Sequence of chain 1.B:
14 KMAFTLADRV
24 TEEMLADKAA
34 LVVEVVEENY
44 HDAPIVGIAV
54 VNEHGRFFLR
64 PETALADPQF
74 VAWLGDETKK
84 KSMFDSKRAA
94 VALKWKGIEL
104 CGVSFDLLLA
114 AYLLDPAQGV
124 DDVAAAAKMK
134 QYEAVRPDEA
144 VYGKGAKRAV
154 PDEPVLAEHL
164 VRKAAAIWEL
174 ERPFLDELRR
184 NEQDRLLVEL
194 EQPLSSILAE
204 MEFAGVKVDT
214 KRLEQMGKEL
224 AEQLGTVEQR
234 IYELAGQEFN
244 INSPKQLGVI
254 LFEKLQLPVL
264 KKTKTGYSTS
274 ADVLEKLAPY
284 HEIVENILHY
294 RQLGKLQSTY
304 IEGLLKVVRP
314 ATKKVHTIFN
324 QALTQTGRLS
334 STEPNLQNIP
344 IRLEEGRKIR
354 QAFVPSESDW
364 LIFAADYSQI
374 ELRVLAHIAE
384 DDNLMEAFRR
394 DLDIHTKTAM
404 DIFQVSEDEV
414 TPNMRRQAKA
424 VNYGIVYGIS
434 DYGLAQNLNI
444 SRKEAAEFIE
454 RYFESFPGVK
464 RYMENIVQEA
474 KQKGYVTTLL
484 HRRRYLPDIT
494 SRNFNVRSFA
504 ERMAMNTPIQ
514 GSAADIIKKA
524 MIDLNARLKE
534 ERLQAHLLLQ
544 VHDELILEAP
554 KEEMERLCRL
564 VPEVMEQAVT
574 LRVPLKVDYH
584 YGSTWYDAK

This small molecule binds to this protein.
Small molecule (SMILES): Cc1cn([C@H]2CC[C@@H](CO[P](=O)(O)O[C@H]3C[C@H](n4ccc(N)nc4=O)O[C@@H]3CO[P](=O)(O)O[C@H]3C[C@H](n4cc(C)c(=O)[nH]c4=O)O[C@@H]3CO[P](=O)(O)O[C@H]3C[C@H](n4ccc(N)nc4=O)O[C@@H]3CO[P](=O)(O)O[C@H]3C[C@H](n4cnc5c4NC=NC5N)O[C@@H]3CO[P](=O)(O)O[C@H]3C[C@H](n4cnc5c(=O)[nH]c(N)nc54)O[C@@H]3CO[P](=O)(O)O[C@H]3C[C@H](n4cc(C)c(=O)[nH]c4=O)O[C@@H]3CO[P](=O)(O)O[C@H]3C[C@H](n4ccc(N)nc4=O)O[C@@H]3CO[P](=O)(O)O[C@H]3C[C@H](n4ccc(N)nc4=O)O[C@@H]3CO)O2)c(=O)[nH]c1=O

Binding-site contacts:
Ligand atom C1' contacts residue ASN341 of chain 1.B at 3.6 Å.
Ligand atom C2' contacts residue GLN340 of chain 1.B at 3.5 Å.
Ligand atom OP1 contacts residue THR268 of chain 1.B at 2.7 Å (h-bond).
Ligand atom C2' contacts residue D3T1 of chain 1.K at 3.2 Å.
Ligand atom OP2 contacts residue ARG345 of chain 1.B at 2.8 Å (salt-bridge).
Ligand atom C5' contacts residue ARG294 of chain 1.B at 3.6 Å.
Ligand atom C1' contacts residue HIS545 of chain 1.B at 3.6 Å.
Ligand atom OP1 contacts residue ARG345 of chain 1.B at 2.9 Å (salt-bridge).
Ligand atom C1' contacts residue TYR303 of chain 1.B at 3.4 Å (hydrophobic).
Ligand atom O3' contacts residue ARG294 of chain 1.B at 3.2 Å (salt-bridge).
Ligand atom O4' contacts residue ASN341 of chain 1.B at 3.2 Å.
Ligand atom O2 contacts residue ARG331 of chain 1.B at 2.8 Å (salt-bridge).
Ligand atom OP2 contacts residue SER273 of chain 1.B at 3.6 Å.
Ligand atom O4' contacts residue TYR303 of chain 1.B at 3.5 Å (h-bond).
Ligand atom C4' contacts residue ARG294 of chain 1.B at 3.6 Å.
Ligand atom P contacts residue ARG345 of chain 1.B at 3.6 Å.
Ligand atom O4' contacts residue HIS545 of chain 1.B at 3.4 Å.
Ligand atom C3' contacts residue D3T1 of chain 1.K at 3.1 Å.
Ligand atom OP2 contacts residue ALA274 of chain 1.B at 3.4 Å.
Ligand atom C4' contacts residue ILE342 of chain 1.B at 3.6 Å (hydrophobic).
Ligand atom O5' contacts residue THR272 of chain 1.B at 3.1 Å (h-bond).
Ligand atom C5' contacts residue ILE342 of chain 1.B at 3.1 Å (hydrophobic).
Ligand atom O5' contacts residue ARG345 of chain 1.B at 3.6 Å.
Ligand atom P contacts residue ARG294 of chain 1.B at 3.6 Å.
Ligand atom OP1 contacts residue PRO343 of chain 1.B at 3.5 Å.
Ligand atom C5' contacts residue THR268 of chain 1.B at 3.6 Å.
Ligand atom O2 contacts residue ASN341 of chain 1.B at 2.9 Å (h-bond).
Ligand atom C4 contacts residue D3T1 of chain 1.K at 3.6 Å.
Ligand atom O3' contacts residue THR268 of chain 1.B at 3.2 Å.
Ligand atom OP1 contacts residue THR272 of chain 1.B at 2.8 Å (h-bond).
Ligand atom C1' contacts residue GLN340 of chain 1.B at 3.5 Å.
Ligand atom OP2 contacts residue ARG345 of chain 1.B at 3.0 Å (salt-bridge).
Ligand atom OP1 contacts residue ARG294 of chain 1.B at 3.0 Å (salt-bridge).
Ligand atom OP1 contacts residue ILE344 of chain 1.B at 2.8 Å (h-bond).
Ligand atom O2 contacts residue D3T1 of chain 1.K at 3.5 Å (h-bond).
Ligand atom OP1 contacts residue GLN295 of chain 1.B at 3.5 Å.
Ligand atom OP1 contacts residue THR266 of chain 1.B at 2.7 Å (h-bond).
Ligand atom O2 contacts residue LYS298 of chain 1.B at 3.4 Å.
Ligand atom C2' contacts residue ASN341 of chain 1.B at 3.5 Å.
Ligand atom OP1 contacts residue LYS267 of chain 1.B at 2.6 Å (salt-bridge).